A small-molecule ligand and the protein it binds are described below.
Small molecule (SMILES): CC(=O)N[C@H]1[C@H](O[C@H]2[C@H](O)[C@@H](NC(C)=O)CO[C@@H]2CO)O[C@H](CO)[C@@H](O[C@@H]2O[C@H](CO)[C@@H](O)[C@H](O)[C@@H]2O)[C@@H]1O

Binding-site contacts:
Ligand atom N2 contacts residue ASN263 of chain 1.I at 2.9 Å (h-bond).
Ligand atom O3 contacts residue SER96 of chain 1.L at 4.0 Å.
Ligand atom C1 contacts residue ASN263 of chain 1.I at 1.6 Å.
Ligand atom O6 contacts residue THR265 of chain 1.I at 4.4 Å.
Ligand atom N2 contacts residue SER96 of chain 1.L at 4.1 Å.
Ligand atom C4 contacts residue ASN263 of chain 1.I at 4.2 Å.
Ligand atom O5 contacts residue ASN264 of chain 1.I at 4.1 Å.
Ligand atom C8 contacts residue ASN263 of chain 1.I at 3.5 Å.
Ligand atom C7 contacts residue ASN263 of chain 1.I at 3.2 Å.
Ligand atom C6 contacts residue TYR27 of chain 1.L at 4.3 Å (hydrophobic).
Ligand atom C3 contacts residue ASN263 of chain 1.I at 3.8 Å.
Ligand atom C2 contacts residue SER96 of chain 1.L at 4.3 Å.
Ligand atom C5 contacts residue ASN263 of chain 1.I at 3.8 Å.
Ligand atom N2 contacts residue GLY95 of chain 1.L at 4.1 Å.
Ligand atom O5 contacts residue ASN263 of chain 1.I at 2.5 Å (h-bond).
Ligand atom O6 contacts residue TYR27 of chain 1.L at 2.9 Å.
Ligand atom O7 contacts residue ASN263 of chain 1.I at 3.1 Å (h-bond).
Ligand atom O6 contacts residue GLY95 of chain 1.L at 4.3 Å.
Ligand atom C8 contacts residue SER96 of chain 1.L at 4.4 Å.
Ligand atom C6 contacts residue ASN264 of chain 1.I at 4.4 Å.
Ligand atom C2 contacts residue ASN263 of chain 1.I at 2.4 Å.
Ligand atom C6 contacts residue SER96 of chain 1.L at 4.0 Å.
Ligand atom O3 contacts residue GLY95 of chain 1.L at 3.7 Å.

Sequence of chain 1.L:
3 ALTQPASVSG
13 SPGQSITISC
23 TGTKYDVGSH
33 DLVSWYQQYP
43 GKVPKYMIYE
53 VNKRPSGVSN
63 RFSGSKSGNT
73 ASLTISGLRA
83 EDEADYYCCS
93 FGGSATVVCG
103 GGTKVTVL

Sequence of chain 1.I:
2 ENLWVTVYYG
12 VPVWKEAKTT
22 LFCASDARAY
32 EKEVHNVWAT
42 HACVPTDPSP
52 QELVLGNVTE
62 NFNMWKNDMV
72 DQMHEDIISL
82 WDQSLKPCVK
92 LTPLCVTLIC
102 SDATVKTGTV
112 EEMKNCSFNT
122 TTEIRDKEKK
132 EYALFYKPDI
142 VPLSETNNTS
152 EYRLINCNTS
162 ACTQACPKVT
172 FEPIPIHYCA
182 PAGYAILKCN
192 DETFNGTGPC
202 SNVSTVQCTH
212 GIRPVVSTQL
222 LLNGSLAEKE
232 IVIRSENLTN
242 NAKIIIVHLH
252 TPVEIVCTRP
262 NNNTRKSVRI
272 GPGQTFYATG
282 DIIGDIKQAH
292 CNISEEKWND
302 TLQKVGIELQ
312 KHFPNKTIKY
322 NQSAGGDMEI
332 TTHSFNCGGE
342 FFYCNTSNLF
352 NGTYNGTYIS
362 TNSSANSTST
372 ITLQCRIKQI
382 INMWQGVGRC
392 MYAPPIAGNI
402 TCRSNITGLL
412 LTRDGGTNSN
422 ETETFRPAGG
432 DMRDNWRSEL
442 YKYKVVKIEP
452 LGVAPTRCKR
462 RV